Sequence of chain 1.A:
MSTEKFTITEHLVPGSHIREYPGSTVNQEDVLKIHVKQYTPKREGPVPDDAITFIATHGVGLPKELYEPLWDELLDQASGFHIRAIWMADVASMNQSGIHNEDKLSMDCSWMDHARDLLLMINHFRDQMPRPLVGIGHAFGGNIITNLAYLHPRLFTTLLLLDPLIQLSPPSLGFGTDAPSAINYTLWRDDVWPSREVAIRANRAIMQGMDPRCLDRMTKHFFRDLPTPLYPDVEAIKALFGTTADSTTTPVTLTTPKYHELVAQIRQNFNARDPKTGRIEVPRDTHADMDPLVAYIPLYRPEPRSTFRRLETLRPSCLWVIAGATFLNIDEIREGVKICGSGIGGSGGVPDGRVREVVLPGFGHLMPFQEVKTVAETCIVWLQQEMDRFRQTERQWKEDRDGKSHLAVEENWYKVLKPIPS

The protein below binds the small molecule below.
Small molecule (SMILES): COc1c(C)c2c(c(O)c1C/C=C(\C)CCC(=O)O)C(=O)OC2

Binding-site contacts:
Ligand atom C5 contacts residue HIS365 of chain 1.A at 3.5 Å.
Ligand atom C12 contacts residue PRO171 of chain 1.A at 3.6 Å (hydrophobic).
Ligand atom C6 contacts residue HIS365 of chain 1.A at 3.6 Å.
Ligand atom O2 contacts residue PRO304 of chain 1.A at 3.9 Å.
Ligand atom C4 contacts residue VAL60 of chain 1.A at 3.7 Å (hydrophobic).
Ligand atom C17 contacts residue ILE183 of chain 1.A at 3.5 Å (hydrophobic).
Ligand atom C5 contacts residue ALA139 of chain 1.A at 3.9 Å (hydrophobic).
Ligand atom O4 contacts residue GLN265 of chain 1.A at 2.5 Å (h-bond).
Ligand atom O5 contacts residue ALA139 of chain 1.A at 3.1 Å.
Ligand atom C16 contacts residue PRO171 of chain 1.A at 3.8 Å (hydrophobic).
Ligand atom C10 contacts residue SER169 of chain 1.A at 3.8 Å.
Ligand atom C14 contacts residue PHE327 of chain 1.A at 3.9 Å (hydrophobic).
Ligand atom O1 contacts residue PRO304 of chain 1.A at 3.3 Å.
Ligand atom O5 contacts residue VAL60 of chain 1.A at 3.0 Å (h-bond).
Ligand atom C1 contacts residue PRO171 of chain 1.A at 3.9 Å (hydrophobic).
Ligand atom O1 contacts residue ARG301 of chain 1.A at 3.0 Å.
Ligand atom O6 contacts residue ALA139 of chain 1.A at 3.1 Å.
Ligand atom C15 contacts residue LEU165 of chain 1.A at 3.9 Å (hydrophobic).
Ligand atom C2 contacts residue GLN265 of chain 1.A at 3.7 Å.
Ligand atom O2 contacts residue SER169 of chain 1.A at 3.7 Å.
Ligand atom C6 contacts residue ALA139 of chain 1.A at 3.0 Å (hydrophobic).
Ligand atom C6 contacts residue VAL60 of chain 1.A at 3.3 Å (hydrophobic).
Ligand atom C13 contacts residue PHE327 of chain 1.A at 2.9 Å (hydrophobic).
Ligand atom O2 contacts residue PRO171 of chain 1.A at 3.7 Å.
Ligand atom C8 contacts residue PHE327 of chain 1.A at 3.4 Å (hydrophobic).
Ligand atom C12 contacts residue PHE327 of chain 1.A at 3.2 Å (hydrophobic).
Ligand atom O6 contacts residue HIS365 of chain 1.A at 3.1 Å (h-bond).
Ligand atom C14 contacts residue ILE183 of chain 1.A at 3.8 Å (hydrophobic).
Ligand atom C7 contacts residue PHE327 of chain 1.A at 3.2 Å (hydrophobic).
Ligand atom C15 contacts residue GLN265 of chain 1.A at 3.7 Å.
Ligand atom C10 contacts residue GLN167 of chain 1.A at 3.1 Å.
Ligand atom C2 contacts residue LEU165 of chain 1.A at 3.9 Å (hydrophobic).
Ligand atom O6 contacts residue GLY59 of chain 1.A at 3.3 Å.
Ligand atom O5 contacts residue PHE140 of chain 1.A at 3.0 Å (h-bond).
Ligand atom C6 contacts residue GLY59 of chain 1.A at 3.7 Å.
Ligand atom O3 contacts residue PHE327 of chain 1.A at 2.5 Å.
Ligand atom C11 contacts residue PRO171 of chain 1.A at 3.6 Å (hydrophobic).
Ligand atom C1 contacts residue PRO304 of chain 1.A at 3.8 Å (hydrophobic).
Ligand atom O5 contacts residue GLY59 of chain 1.A at 3.5 Å.
Ligand atom O6 contacts residue VAL60 of chain 1.A at 3.3 Å (h-bond).